The protein below binds the small molecule below.
Small molecule (SMILES): CN1C[C@H](O)C[C@@H]1C(=O)O

Sequence of chain 1.C:
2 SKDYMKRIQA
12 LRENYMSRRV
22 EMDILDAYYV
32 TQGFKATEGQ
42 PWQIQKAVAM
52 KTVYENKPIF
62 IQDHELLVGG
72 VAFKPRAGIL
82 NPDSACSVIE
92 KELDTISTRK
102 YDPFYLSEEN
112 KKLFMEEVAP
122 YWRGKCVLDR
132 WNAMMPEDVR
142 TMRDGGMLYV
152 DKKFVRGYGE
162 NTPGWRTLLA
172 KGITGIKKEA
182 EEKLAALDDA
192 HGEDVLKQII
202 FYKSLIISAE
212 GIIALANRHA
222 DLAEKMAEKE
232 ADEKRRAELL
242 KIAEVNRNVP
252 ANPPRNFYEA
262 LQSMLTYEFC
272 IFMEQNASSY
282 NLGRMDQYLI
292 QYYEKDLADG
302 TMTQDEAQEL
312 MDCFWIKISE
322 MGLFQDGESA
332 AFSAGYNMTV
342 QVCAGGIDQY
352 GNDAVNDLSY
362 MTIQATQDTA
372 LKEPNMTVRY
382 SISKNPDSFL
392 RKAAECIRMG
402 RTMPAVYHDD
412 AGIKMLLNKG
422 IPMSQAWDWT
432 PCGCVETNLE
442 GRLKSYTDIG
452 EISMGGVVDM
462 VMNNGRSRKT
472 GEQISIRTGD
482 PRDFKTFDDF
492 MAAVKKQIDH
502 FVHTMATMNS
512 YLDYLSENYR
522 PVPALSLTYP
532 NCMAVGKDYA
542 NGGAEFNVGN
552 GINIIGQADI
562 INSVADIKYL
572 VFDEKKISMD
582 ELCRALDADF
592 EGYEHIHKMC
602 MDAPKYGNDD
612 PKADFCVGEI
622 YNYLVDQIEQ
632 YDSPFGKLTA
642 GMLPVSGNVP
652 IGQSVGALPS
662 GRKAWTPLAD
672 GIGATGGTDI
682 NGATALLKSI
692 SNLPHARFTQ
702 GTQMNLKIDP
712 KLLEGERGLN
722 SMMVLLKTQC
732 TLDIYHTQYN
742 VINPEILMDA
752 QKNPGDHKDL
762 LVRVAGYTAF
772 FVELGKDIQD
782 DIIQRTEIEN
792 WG

Binding-site contacts:
Ligand atom O03 contacts residue SER334 of chain 1.C at 4.1 Å.
Ligand atom C08 contacts residue THR340 of chain 1.C at 3.8 Å.
Ligand atom C10 contacts residue ASP449 of chain 1.C at 3.4 Å.
Ligand atom C09 contacts residue CYS435 of chain 1.C at 4.1 Å (hydrophobic).
Ligand atom C08 contacts residue SER279 of chain 1.C at 3.6 Å.
Ligand atom O01 contacts residue SER279 of chain 1.C at 3.9 Å.
Ligand atom O03 contacts residue LYS153 of chain 1.C at 4.0 Å.
Ligand atom C09 contacts residue ASN338 of chain 1.C at 3.2 Å.
Ligand atom C09 contacts residue SER279 of chain 1.C at 3.8 Å.
Ligand atom C05 contacts residue VAL646 of chain 1.C at 3.5 Å (hydrophobic).
Ligand atom O03 contacts residue ARG157 of chain 1.C at 2.8 Å (salt-bridge).
Ligand atom C06 contacts residue LEU644 of chain 1.C at 3.5 Å (hydrophobic).
Ligand atom C09 contacts residue THR340 of chain 1.C at 3.8 Å.
Ligand atom C10 contacts residue ARG157 of chain 1.C at 3.5 Å.
Ligand atom O03 contacts residue SER279 of chain 1.C at 3.4 Å (h-bond).
Ligand atom C07 contacts residue GLU437 of chain 1.C at 3.2 Å.
Ligand atom O02 contacts residue SER334 of chain 1.C at 3.8 Å.
Ligand atom C06 contacts residue ASP449 of chain 1.C at 3.1 Å.
Ligand atom O02 contacts residue ARG157 of chain 1.C at 3.5 Å (salt-bridge).
Ligand atom C07 contacts residue LEU644 of chain 1.C at 3.7 Å (hydrophobic).
Ligand atom O01 contacts residue GLU437 of chain 1.C at 2.9 Å (salt-bridge).
Ligand atom O03 contacts residue ASP449 of chain 1.C at 4.0 Å.
Ligand atom N04 contacts residue SER279 of chain 1.C at 3.2 Å (h-bond).
Ligand atom C06 contacts residue VAL646 of chain 1.C at 3.9 Å (hydrophobic).
Ligand atom C05 contacts residue SER334 of chain 1.C at 4.1 Å.
Ligand atom O02 contacts residue LYS153 of chain 1.C at 2.7 Å (salt-bridge).
Ligand atom C10 contacts residue VAL646 of chain 1.C at 3.9 Å (hydrophobic).
Ligand atom O01 contacts residue ASP449 of chain 1.C at 4.0 Å.
Ligand atom O03 contacts residue LYS154 of chain 1.C at 4.0 Å.
Ligand atom C08 contacts residue CYS435 of chain 1.C at 3.8 Å (hydrophobic).
Ligand atom C09 contacts residue SER334 of chain 1.C at 3.4 Å.
Ligand atom C05 contacts residue ASP449 of chain 1.C at 3.9 Å.
Ligand atom C10 contacts residue LYS153 of chain 1.C at 3.8 Å.
Ligand atom C10 contacts residue SER334 of chain 1.C at 3.7 Å.
Ligand atom C08 contacts residue GLU437 of chain 1.C at 3.9 Å.
Ligand atom C07 contacts residue CYS435 of chain 1.C at 4.2 Å (hydrophobic).
Ligand atom O02 contacts residue ASP449 of chain 1.C at 3.3 Å (salt-bridge).
Ligand atom O01 contacts residue GLU161 of chain 1.C at 3.0 Å (salt-bridge).
Ligand atom O01 contacts residue THR448 of chain 1.C at 3.4 Å (h-bond).
Ligand atom O02 contacts residue VAL646 of chain 1.C at 3.5 Å.